Binding-site contacts:
Ligand atom C5 contacts residue VAL43 of chain 1.A at 4.2 Å (hydrophobic).
Ligand atom C8 contacts residue VAL43 of chain 1.A at 3.8 Å (hydrophobic).
Ligand atom OP1 contacts residue ARG85 of chain 1.A at 3.5 Å (salt-bridge).
Ligand atom O6 contacts residue ASN44 of chain 1.A at 3.4 Å.
Ligand atom C1' contacts residue ASP121 of chain 1.A at 3.9 Å.
Ligand atom N7 contacts residue VAL43 of chain 1.A at 3.8 Å.
Ligand atom N9 contacts residue VAL43 of chain 1.A at 4.2 Å.
Ligand atom C8 contacts residue THR45 of chain 1.A at 3.6 Å.
Ligand atom C4 contacts residue PHE120 of chain 1.A at 4.2 Å (hydrophobic).
Ligand atom N1 contacts residue PHE120 of chain 1.A at 3.5 Å (h-bond).
Ligand atom C6 contacts residue SO41 of chain 1.B at 3.8 Å.
Ligand atom O6 contacts residue THR45 of chain 1.A at 2.9 Å (h-bond).
Ligand atom N3 contacts residue PHE120 of chain 1.A at 3.8 Å.
Ligand atom N2 contacts residue HIS119 of chain 1.A at 3.9 Å.
Ligand atom C2' contacts residue ALA122 of chain 1.A at 3.9 Å (hydrophobic).
Ligand atom C5' contacts residue ARG85 of chain 1.A at 3.4 Å.
Ligand atom C6 contacts residue HIS12 of chain 1.A at 3.9 Å.
Ligand atom P contacts residue ARG85 of chain 1.A at 4.1 Å.
Ligand atom N3 contacts residue ASP121 of chain 1.A at 4.3 Å.
Ligand atom C6 contacts residue ASN44 of chain 1.A at 4.0 Å.
Ligand atom N7 contacts residue THR45 of chain 1.A at 2.8 Å (h-bond).
Ligand atom C6 contacts residue VAL43 of chain 1.A at 4.2 Å (hydrophobic).
Ligand atom C5 contacts residue PHE120 of chain 1.A at 3.8 Å (hydrophobic).
Ligand atom O6 contacts residue PHE120 of chain 1.A at 3.8 Å.
Ligand atom C2 contacts residue PHE120 of chain 1.A at 3.4 Å (hydrophobic).
Ligand atom N2 contacts residue PHE120 of chain 1.A at 3.7 Å.
Ligand atom C2 contacts residue SO41 of chain 1.B at 3.5 Å.
Ligand atom N1 contacts residue HIS12 of chain 1.A at 4.1 Å.
Ligand atom O6 contacts residue HIS12 of chain 1.A at 3.0 Å.
Ligand atom C5 contacts residue THR45 of chain 1.A at 3.8 Å.
Ligand atom OP3 contacts residue ARG85 of chain 1.A at 4.1 Å.
Ligand atom C6 contacts residue PHE120 of chain 1.A at 3.8 Å (hydrophobic).
Ligand atom N2 contacts residue SO41 of chain 1.B at 3.2 Å (h-bond).
Ligand atom N9 contacts residue ASP121 of chain 1.A at 4.2 Å.
Ligand atom N7 contacts residue PHE120 of chain 1.A at 3.9 Å.
Ligand atom N1 contacts residue SO41 of chain 1.B at 2.8 Å (h-bond).
Ligand atom O5' contacts residue ARG85 of chain 1.A at 3.5 Å (salt-bridge).
Ligand atom O6 contacts residue SO41 of chain 1.B at 3.9 Å.
Ligand atom C2' contacts residue ASP121 of chain 1.A at 3.6 Å.
Ligand atom C6 contacts residue THR45 of chain 1.A at 3.9 Å.

The small molecule below binds the protein below.
Small molecule (SMILES): Nc1nc2c(ncn2[C@H]2C[C@H](O)[C@@H](COP(=O)(O)O)O2)c(=O)[nH]1

Sequence of chain 1.A:
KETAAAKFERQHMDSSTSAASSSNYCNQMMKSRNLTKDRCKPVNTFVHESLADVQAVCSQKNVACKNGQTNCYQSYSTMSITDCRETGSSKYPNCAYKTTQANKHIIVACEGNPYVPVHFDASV